Binding-site contacts:
Ligand atom C1 contacts residue MET95 of chain 1.D at 3.6 Å (hydrophobic).
Ligand atom O2 contacts residue SER61 of chain 1.D at 3.3 Å (h-bond).
Ligand atom O11 contacts residue HIS218 of chain 1.D at 2.9 Å (h-bond).
Ligand atom C15 contacts residue LEU128 of chain 1.D at 3.7 Å (hydrophobic).
Ligand atom C25 contacts residue LEU96 of chain 1.D at 3.8 Å (hydrophobic).
Ligand atom O21 contacts residue THR55 of chain 1.D at 3.4 Å.
Ligand atom C8 contacts residue PHE54 of chain 1.D at 3.8 Å (hydrophobic).
Ligand atom C1 contacts residue THR99 of chain 1.D at 3.4 Å.
Ligand atom O21 contacts residue ALA58 of chain 1.D at 3.5 Å.
Ligand atom C29 contacts residue PHE112 of chain 1.D at 3.4 Å (hydrophobic).
Ligand atom C13 contacts residue TRP240 of chain 1.D at 3.9 Å (hydrophobic).
Ligand atom C20 contacts residue ALA58 of chain 1.D at 3.8 Å (hydrophobic).
Ligand atom C10 contacts residue HIS218 of chain 1.D at 3.8 Å.
Ligand atom C3 contacts residue PHE112 of chain 1.D at 3.8 Å (hydrophobic).
Ligand atom C16 contacts residue LEU225 of chain 1.D at 3.6 Å (hydrophobic).
Ligand atom C6 contacts residue ALA58 of chain 1.D at 3.8 Å (hydrophobic).
Ligand atom C4 contacts residue MET95 of chain 1.D at 3.7 Å (hydrophobic).
Ligand atom C18 contacts residue GLY127 of chain 1.D at 3.8 Å.
Ligand atom C26 contacts residue LEU96 of chain 1.D at 3.8 Å (hydrophobic).
Ligand atom C1 contacts residue PHE112 of chain 1.D at 3.4 Å (hydrophobic).
Ligand atom C27 contacts residue ILE92 of chain 1.D at 3.8 Å (hydrophobic).
Ligand atom C16 contacts residue GLN221 of chain 1.D at 3.6 Å.
Ligand atom O2 contacts residue PHE112 of chain 1.D at 3.8 Å.
Ligand atom C26 contacts residue ILE92 of chain 1.D at 3.5 Å (hydrophobic).
Ligand atom N7 contacts residue PHE54 of chain 1.D at 3.4 Å (h-bond).
Ligand atom C17 contacts residue LEU128 of chain 1.D at 3.6 Å (hydrophobic).
Ligand atom C1 contacts residue GLU98 of chain 1.D at 3.7 Å.
Ligand atom C5 contacts residue ALA58 of chain 1.D at 3.6 Å (hydrophobic).
Ligand atom N7 contacts residue ALA58 of chain 1.D at 3.6 Å.
Ligand atom C19 contacts residue PHE51 of chain 1.D at 3.8 Å (hydrophobic).
Ligand atom C17 contacts residue GLY127 of chain 1.D at 3.4 Å.
Ligand atom C5 contacts residue MET95 of chain 1.D at 3.6 Å (hydrophobic).
Ligand atom C18 contacts residue LEU128 of chain 1.D at 3.7 Å (hydrophobic).
Ligand atom O21 contacts residue PHE54 of chain 1.D at 3.2 Å (h-bond).
Ligand atom C18 contacts residue PHE51 of chain 1.D at 3.7 Å (hydrophobic).
Ligand atom C25 contacts residue THR99 of chain 1.D at 3.5 Å.
Ligand atom C16 contacts residue LEU128 of chain 1.D at 3.6 Å (hydrophobic).
Ligand atom C4 contacts residue SER61 of chain 1.D at 3.7 Å.
Ligand atom C24 contacts residue THR99 of chain 1.D at 3.5 Å.
Ligand atom C18 contacts residue ALA126 of chain 1.D at 3.6 Å (hydrophobic).

The protein below binds the small molecule below.
Small molecule (SMILES): COc1ccc(NC2=C(c3ccccc3)C(=O)N(Cc3ccccc3)C2=O)cc1

Sequence of chain 1.D:
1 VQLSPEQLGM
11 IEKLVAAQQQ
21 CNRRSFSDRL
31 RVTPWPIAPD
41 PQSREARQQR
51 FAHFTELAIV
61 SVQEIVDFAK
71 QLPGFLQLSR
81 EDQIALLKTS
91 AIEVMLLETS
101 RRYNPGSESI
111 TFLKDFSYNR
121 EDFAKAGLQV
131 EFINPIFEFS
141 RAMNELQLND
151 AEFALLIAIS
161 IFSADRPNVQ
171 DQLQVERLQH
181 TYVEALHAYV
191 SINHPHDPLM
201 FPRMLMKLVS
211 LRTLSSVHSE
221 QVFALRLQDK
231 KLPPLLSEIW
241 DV